Binding-site contacts:
Ligand atom C5 contacts residue ASN12 of chain 40.C at 4.1 Å.
Ligand atom N2 contacts residue ASN12 of chain 40.C at 3.8 Å.
Ligand atom C2 contacts residue ASN12 of chain 40.C at 3.2 Å.
Ligand atom C7 contacts residue ASN12 of chain 40.C at 3.9 Å.
Ligand atom O7 contacts residue ASN12 of chain 40.C at 3.7 Å.
Ligand atom C1 contacts residue ASN12 of chain 40.C at 2.2 Å.
Ligand atom O5 contacts residue ASN12 of chain 40.C at 2.7 Å (h-bond).

Sequence of chain 40.C:
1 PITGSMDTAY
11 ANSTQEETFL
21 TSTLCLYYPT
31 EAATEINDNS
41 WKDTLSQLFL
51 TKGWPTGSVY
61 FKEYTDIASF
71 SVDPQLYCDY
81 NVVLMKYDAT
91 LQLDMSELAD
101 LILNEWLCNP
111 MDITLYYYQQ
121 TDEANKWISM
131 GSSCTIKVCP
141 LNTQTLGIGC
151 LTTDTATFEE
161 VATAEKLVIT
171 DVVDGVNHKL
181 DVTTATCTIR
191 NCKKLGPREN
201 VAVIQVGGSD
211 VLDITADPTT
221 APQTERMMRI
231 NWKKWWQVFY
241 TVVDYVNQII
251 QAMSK

The protein below binds the small molecule below.
Small molecule (SMILES): CC(=O)N[C@H]1[C@H](O[C@H]2[C@H](O)[C@@H](NC(C)=O)CO[C@@H]2CO)O[C@H](CO)[C@@H](O)[C@@H]1O